Binding-site contacts:
Ligand atom C2 contacts residue ASP189 of chain 1.B at 3.7 Å.
Ligand atom C3 contacts residue MSE187 of chain 1.B at 3.6 Å.
Ligand atom O2 contacts residue MSE187 of chain 1.B at 3.2 Å (h-bond).
Ligand atom C3 contacts residue ASP189 of chain 1.B at 3.8 Å.
Ligand atom C2 contacts residue TYR371 of chain 1.B at 3.7 Å (hydrophobic).
Ligand atom O4 contacts residue ARG54 of chain 1.B at 2.8 Å (salt-bridge).
Ligand atom O5 contacts residue ARG430 of chain 1.B at 3.7 Å.
Ligand atom C6 contacts residue ARG430 of chain 1.B at 3.7 Å.
Ligand atom O1 contacts residue ASP189 of chain 1.B at 2.9 Å (salt-bridge).
Ligand atom C3 contacts residue ASP189 of chain 1.B at 3.5 Å.
Ligand atom O3 contacts residue TRP435 of chain 1.B at 3.5 Å.
Ligand atom O2 contacts residue TYR371 of chain 1.B at 3.7 Å.
Ligand atom C4 contacts residue ARG54 of chain 1.B at 3.7 Å.
Ligand atom O1 contacts residue HIS372 of chain 1.B at 3.3 Å.
Ligand atom C4 contacts residue TRP435 of chain 1.B at 3.9 Å (hydrophobic).
Ligand atom C4 contacts residue ASP55 of chain 1.B at 3.6 Å.
Ligand atom O5 contacts residue TYR371 of chain 1.B at 3.6 Å (h-bond).
Ligand atom C2 contacts residue ASP189 of chain 1.B at 3.5 Å.
Ligand atom C6 contacts residue ASP55 of chain 1.B at 3.5 Å.
Ligand atom C6 contacts residue ARG430 of chain 1.B at 3.9 Å.
Ligand atom O6 contacts residue ARG430 of chain 1.B at 3.4 Å.
Ligand atom C1 contacts residue ASP189 of chain 1.B at 3.4 Å.
Ligand atom C3 contacts residue ARG54 of chain 1.B at 3.5 Å.
Ligand atom O3 contacts residue ARG54 of chain 1.B at 3.6 Å.
Ligand atom O2 contacts residue ASP189 of chain 1.B at 2.5 Å (salt-bridge).
Ligand atom C4 contacts residue PHE52 of chain 1.B at 3.9 Å (hydrophobic).
Ligand atom O3 contacts residue ASP189 of chain 1.B at 2.4 Å (salt-bridge).
Ligand atom C1 contacts residue TYR371 of chain 1.B at 3.7 Å (hydrophobic).
Ligand atom C6 contacts residue PHE52 of chain 1.B at 3.6 Å (hydrophobic).
Ligand atom O6 contacts residue GLN433 of chain 1.B at 3.1 Å (h-bond).
Ligand atom O6 contacts residue ASP55 of chain 1.B at 2.7 Å (salt-bridge).
Ligand atom O4 contacts residue ASP55 of chain 1.B at 2.6 Å (salt-bridge).
Ligand atom O2 contacts residue HIS372 of chain 1.B at 2.9 Å (h-bond).
Ligand atom O1 contacts residue TYR371 of chain 1.B at 2.9 Å (h-bond).
Ligand atom O3 contacts residue MSE187 of chain 1.B at 2.7 Å (h-bond).
Ligand atom O6 contacts residue ARG430 of chain 1.B at 3.0 Å (salt-bridge).
Ligand atom O4 contacts residue PHE52 of chain 1.B at 3.8 Å.
Ligand atom C1 contacts residue TYR371 of chain 1.B at 3.2 Å (hydrophobic).
Ligand atom O4 contacts residue TRP435 of chain 1.B at 3.8 Å.
Ligand atom O2 contacts residue ASP189 of chain 1.B at 2.9 Å (salt-bridge).

Sequence of chain 1.B:
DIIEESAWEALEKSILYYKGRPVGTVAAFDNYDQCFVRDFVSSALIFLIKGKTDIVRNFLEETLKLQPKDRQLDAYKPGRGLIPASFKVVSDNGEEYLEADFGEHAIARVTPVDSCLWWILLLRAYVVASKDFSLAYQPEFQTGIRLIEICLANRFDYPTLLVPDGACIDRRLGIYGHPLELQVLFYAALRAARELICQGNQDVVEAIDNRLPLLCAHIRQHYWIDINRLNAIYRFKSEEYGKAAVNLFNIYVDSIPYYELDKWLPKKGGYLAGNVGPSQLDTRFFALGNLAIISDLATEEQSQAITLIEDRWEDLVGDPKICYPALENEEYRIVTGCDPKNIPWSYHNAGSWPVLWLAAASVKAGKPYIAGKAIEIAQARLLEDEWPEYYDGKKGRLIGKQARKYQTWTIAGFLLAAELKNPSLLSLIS

A protein and the small-molecule ligand that binds it are described below.
Small molecule (SMILES): OC[C@H]1O[C@@](CO)(O[C@H]2O[C@H](CO)[C@@H](O)[C@H](O)[C@H]2O)[C@@H](O)[C@@H]1O